Sequence of chain 1.A:
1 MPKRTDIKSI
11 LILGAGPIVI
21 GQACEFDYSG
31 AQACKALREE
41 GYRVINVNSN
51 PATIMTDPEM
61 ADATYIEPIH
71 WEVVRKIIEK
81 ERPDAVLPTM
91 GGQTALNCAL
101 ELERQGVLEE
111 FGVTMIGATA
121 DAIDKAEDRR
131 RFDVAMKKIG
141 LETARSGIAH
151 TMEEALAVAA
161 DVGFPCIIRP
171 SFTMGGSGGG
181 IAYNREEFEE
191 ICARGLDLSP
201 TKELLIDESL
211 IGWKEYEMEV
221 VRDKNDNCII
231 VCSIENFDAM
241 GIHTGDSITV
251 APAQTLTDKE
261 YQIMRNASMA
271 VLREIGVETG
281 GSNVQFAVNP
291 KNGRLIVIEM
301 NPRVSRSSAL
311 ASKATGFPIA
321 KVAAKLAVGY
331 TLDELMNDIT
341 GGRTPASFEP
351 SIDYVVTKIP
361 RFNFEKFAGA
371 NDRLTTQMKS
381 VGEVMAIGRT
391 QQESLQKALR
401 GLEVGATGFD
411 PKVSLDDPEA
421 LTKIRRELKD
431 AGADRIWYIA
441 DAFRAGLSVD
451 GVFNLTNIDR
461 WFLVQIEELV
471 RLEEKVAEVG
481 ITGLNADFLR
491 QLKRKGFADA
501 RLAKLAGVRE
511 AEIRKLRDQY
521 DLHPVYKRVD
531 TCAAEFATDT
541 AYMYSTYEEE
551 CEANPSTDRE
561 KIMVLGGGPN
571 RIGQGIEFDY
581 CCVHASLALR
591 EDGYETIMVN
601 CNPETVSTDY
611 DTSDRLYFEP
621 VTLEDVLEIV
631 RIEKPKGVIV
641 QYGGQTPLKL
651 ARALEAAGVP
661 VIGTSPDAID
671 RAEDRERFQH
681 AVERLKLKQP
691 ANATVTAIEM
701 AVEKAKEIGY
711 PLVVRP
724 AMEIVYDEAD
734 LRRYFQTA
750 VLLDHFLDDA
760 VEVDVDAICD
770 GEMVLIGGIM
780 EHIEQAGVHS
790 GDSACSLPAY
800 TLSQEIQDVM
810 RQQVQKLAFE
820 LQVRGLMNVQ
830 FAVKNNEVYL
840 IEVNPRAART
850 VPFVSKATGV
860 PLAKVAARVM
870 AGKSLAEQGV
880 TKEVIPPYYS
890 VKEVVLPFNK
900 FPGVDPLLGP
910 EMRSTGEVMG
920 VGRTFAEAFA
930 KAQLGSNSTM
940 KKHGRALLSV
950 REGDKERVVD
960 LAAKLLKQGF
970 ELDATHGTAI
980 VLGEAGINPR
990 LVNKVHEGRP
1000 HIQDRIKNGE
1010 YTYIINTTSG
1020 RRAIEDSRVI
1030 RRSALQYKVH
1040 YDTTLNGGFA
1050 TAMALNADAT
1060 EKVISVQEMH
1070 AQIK

Binding-site contacts:
Ligand atom CA contacts residue TYR1040 of chain 1.A at 3.7 Å (hydrophobic).
Ligand atom CD contacts residue GLU892 of chain 1.A at 3.6 Å.
Ligand atom C contacts residue TYR1040 of chain 1.A at 3.8 Å (hydrophobic).
Ligand atom CD contacts residue VAL893 of chain 1.A at 3.8 Å (hydrophobic).
Ligand atom CD contacts residue LEU907 of chain 1.A at 3.7 Å (hydrophobic).
Ligand atom OXT contacts residue THR1042 of chain 1.A at 2.9 Å (h-bond).
Ligand atom NE contacts residue VAL893 of chain 1.A at 3.9 Å.
Ligand atom CD contacts residue GLU783 of chain 1.A at 3.7 Å.
Ligand atom O contacts residue ASP1041 of chain 1.A at 3.2 Å.
Ligand atom OXT contacts residue LEU907 of chain 1.A at 3.6 Å.
Ligand atom CB contacts residue LEU907 of chain 1.A at 4.0 Å (hydrophobic).
Ligand atom NE contacts residue GLU783 of chain 1.A at 3.0 Å (salt-bridge).
Ligand atom O contacts residue LEU907 of chain 1.A at 3.9 Å.
Ligand atom OXT contacts residue TYR1040 of chain 1.A at 4.1 Å.
Ligand atom CG contacts residue GLU783 of chain 1.A at 4.4 Å.
Ligand atom C contacts residue LEU907 of chain 1.A at 3.8 Å (hydrophobic).
Ligand atom OXT contacts residue ASP1041 of chain 1.A at 4.3 Å.
Ligand atom NE contacts residue GLU892 of chain 1.A at 2.6 Å (salt-bridge).
Ligand atom NE contacts residue SER792 of chain 1.A at 4.2 Å.
Ligand atom CA contacts residue LEU907 of chain 1.A at 4.4 Å (hydrophobic).
Ligand atom CB contacts residue GLU783 of chain 1.A at 4.0 Å.
Ligand atom CG contacts residue LEU895 of chain 1.A at 3.9 Å (hydrophobic).
Ligand atom N contacts residue HIS1039 of chain 1.A at 3.8 Å.
Ligand atom O contacts residue TYR1040 of chain 1.A at 3.9 Å.
Ligand atom CD contacts residue ASP791 of chain 1.A at 3.2 Å.
Ligand atom CG contacts residue LEU907 of chain 1.A at 4.3 Å (hydrophobic).
Ligand atom N contacts residue TYR1040 of chain 1.A at 2.6 Å (h-bond).
Ligand atom C contacts residue THR1042 of chain 1.A at 3.5 Å.
Ligand atom NE contacts residue ALA793 of chain 1.A at 3.9 Å.
Ligand atom N contacts residue ASP1041 of chain 1.A at 3.6 Å (salt-bridge).
Ligand atom C contacts residue ASP1041 of chain 1.A at 3.9 Å.
Ligand atom CG contacts residue GLU892 of chain 1.A at 4.0 Å.
Ligand atom O contacts residue THR1042 of chain 1.A at 2.8 Å (h-bond).
Ligand atom NE contacts residue ASP791 of chain 1.A at 3.1 Å (salt-bridge).
Ligand atom CD contacts residue LEU895 of chain 1.A at 4.1 Å (hydrophobic).
Ligand atom O contacts residue THR1043 of chain 1.A at 4.2 Å.

The small molecule below binds the protein below.
Small molecule (SMILES): NCCC[C@H](N)C(=O)O